Sequence of chain 1.BA:
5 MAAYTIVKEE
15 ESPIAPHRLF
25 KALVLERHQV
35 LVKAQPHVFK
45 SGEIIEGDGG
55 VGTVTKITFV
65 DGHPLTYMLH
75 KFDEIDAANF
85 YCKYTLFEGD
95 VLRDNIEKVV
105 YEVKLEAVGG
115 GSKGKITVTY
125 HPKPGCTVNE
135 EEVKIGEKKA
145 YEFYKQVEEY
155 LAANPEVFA

This protein binds this small molecule.
Small molecule (SMILES): O=S(=O)(O)c1cccc2cccc(Nc3ccccc3)c12

Binding-site contacts:
Ligand atom C6 contacts residue GLN39 of chain 1.BA at 4.3 Å.
Ligand atom C4 contacts residue LYS143 of chain 1.BA at 2.9 Å.
Ligand atom C16 contacts residue GLY140 of chain 1.BA at 3.9 Å.
Ligand atom C11 contacts residue GLY140 of chain 1.BA at 4.0 Å.
Ligand atom C15 contacts residue GLU136 of chain 1.BA at 3.6 Å.
Ligand atom C14 contacts residue GLU136 of chain 1.BA at 3.9 Å.
Ligand atom C2 contacts residue VAL95 of chain 1.BA at 3.4 Å (hydrophobic).
Ligand atom C13 contacts residue TYR105 of chain 1.BA at 3.4 Å (hydrophobic).
Ligand atom C15 contacts residue VAL95 of chain 1.BA at 4.1 Å (hydrophobic).
Ligand atom C14 contacts residue TYR124 of chain 1.BA at 3.6 Å (hydrophobic).
Ligand atom O2 contacts residue GLY140 of chain 1.BA at 3.7 Å.
Ligand atom O3 contacts residue ARG31 of chain 1.BA at 3.4 Å (salt-bridge).
Ligand atom C7 contacts residue PHE43 of chain 1.BA at 3.9 Å (hydrophobic).
Ligand atom C11 contacts residue VAL95 of chain 1.BA at 4.1 Å (hydrophobic).
Ligand atom C3 contacts residue LEU69 of chain 1.BA at 3.6 Å (hydrophobic).
Ligand atom C3 contacts residue LYS143 of chain 1.BA at 3.4 Å.
Ligand atom O1 contacts residue MET72 of chain 1.BA at 4.0 Å.
Ligand atom O3 contacts residue ALA144 of chain 1.BA at 3.2 Å.
Ligand atom O1 contacts residue HIS74 of chain 1.BA at 4.2 Å.
Ligand atom C7 contacts residue LYS143 of chain 1.BA at 4.0 Å.
Ligand atom C3 contacts residue VAL95 of chain 1.BA at 4.0 Å (hydrophobic).
Ligand atom C10 contacts residue LYS143 of chain 1.BA at 4.2 Å.
Ligand atom C6 contacts residue PHE43 of chain 1.BA at 3.9 Å (hydrophobic).
Ligand atom C12 contacts residue TYR105 of chain 1.BA at 3.0 Å (hydrophobic).
Ligand atom C7 contacts residue GLN39 of chain 1.BA at 4.2 Å.
Ligand atom C13 contacts residue TYR124 of chain 1.BA at 3.5 Å (hydrophobic).
Ligand atom O2 contacts residue ALA144 of chain 1.BA at 4.0 Å.
Ligand atom C11 contacts residue TYR105 of chain 1.BA at 4.2 Å (hydrophobic).
Ligand atom C15 contacts residue GLY140 of chain 1.BA at 4.3 Å.
Ligand atom C12 contacts residue TYR124 of chain 1.BA at 4.2 Å (hydrophobic).
Ligand atom C4 contacts residue LEU69 of chain 1.BA at 4.3 Å (hydrophobic).
Ligand atom C1 contacts residue VAL95 of chain 1.BA at 4.3 Å (hydrophobic).
Ligand atom C6 contacts residue LYS143 of chain 1.BA at 3.7 Å.
Ligand atom C2 contacts residue LYS143 of chain 1.BA at 4.1 Å.
Ligand atom C16 contacts residue VAL95 of chain 1.BA at 3.6 Å (hydrophobic).
Ligand atom C2 contacts residue LEU69 of chain 1.BA at 4.2 Å (hydrophobic).
Ligand atom S contacts residue ALA144 of chain 1.BA at 4.2 Å.
Ligand atom C5 contacts residue LYS143 of chain 1.BA at 3.4 Å.
Ligand atom O2 contacts residue TYR105 of chain 1.BA at 3.2 Å (h-bond).
Ligand atom C4 contacts residue PHE63 of chain 1.BA at 4.3 Å (hydrophobic).